A small-molecule ligand and the protein it binds are described below.
Small molecule (SMILES): CC(=O)N[C@@H]1[C@@H](O)[C@H](O)[C@@H](CO)O[C@H]1O

Binding-site contacts:
Ligand atom C5 contacts residue ASN14 of chain 1.A at 3.6 Å.
Ligand atom C8 contacts residue GLY10 of chain 1.A at 4.3 Å.
Ligand atom C8 contacts residue PHE9 of chain 1.A at 4.3 Å (hydrophobic).
Ligand atom C4 contacts residue ASN14 of chain 1.A at 4.2 Å.
Ligand atom N2 contacts residue ASN14 of chain 1.A at 2.9 Å (h-bond).
Ligand atom O5 contacts residue ASN14 of chain 1.A at 2.3 Å (h-bond).
Ligand atom C7 contacts residue ASN14 of chain 1.A at 4.0 Å.
Ligand atom C8 contacts residue PHE13 of chain 1.A at 3.7 Å (hydrophobic).
Ligand atom C3 contacts residue ASN14 of chain 1.A at 3.8 Å.
Ligand atom C7 contacts residue GLY10 of chain 1.A at 4.4 Å.
Ligand atom C1 contacts residue ASN14 of chain 1.A at 1.4 Å.
Ligand atom C2 contacts residue ASN14 of chain 1.A at 2.4 Å.
Ligand atom C8 contacts residue LEU39 of chain 1.A at 3.9 Å (hydrophobic).

Sequence of chain 1.A:
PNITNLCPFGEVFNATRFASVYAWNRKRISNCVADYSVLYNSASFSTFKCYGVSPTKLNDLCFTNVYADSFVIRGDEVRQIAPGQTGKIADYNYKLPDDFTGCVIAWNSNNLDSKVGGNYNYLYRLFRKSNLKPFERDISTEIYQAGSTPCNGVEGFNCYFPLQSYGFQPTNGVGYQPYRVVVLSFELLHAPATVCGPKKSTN